Sequence of chain 1.B:
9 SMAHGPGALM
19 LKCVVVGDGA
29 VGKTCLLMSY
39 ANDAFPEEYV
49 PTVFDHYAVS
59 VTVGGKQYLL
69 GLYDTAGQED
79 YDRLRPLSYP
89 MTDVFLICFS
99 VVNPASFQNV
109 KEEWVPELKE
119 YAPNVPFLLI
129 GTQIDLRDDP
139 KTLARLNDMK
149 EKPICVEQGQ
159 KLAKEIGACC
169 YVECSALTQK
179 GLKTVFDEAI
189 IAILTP

Binding-site contacts:
Ligand atom O6 contacts residue SER173 of chain 1.B at 3.6 Å.
Ligand atom O1B contacts residue VAL29 of chain 1.B at 3.5 Å (h-bond).
Ligand atom O1B contacts residue GLY30 of chain 1.B at 3.0 Å (h-bond).
Ligand atom O1G contacts residue GLY75 of chain 1.B at 3.2 Å (h-bond).
Ligand atom O2G contacts residue MG1 of chain 1.E at 2.0 Å.
Ligand atom N3B contacts residue ALA28 of chain 1.B at 3.2 Å (h-bond).
Ligand atom N3B contacts residue MG1 of chain 1.E at 3.3 Å.
Ligand atom O2G contacts residue THR50 of chain 1.B at 3.0 Å (h-bond).
Ligand atom PA contacts residue GLY30 of chain 1.B at 3.7 Å.
Ligand atom PB contacts residue MG1 of chain 1.E at 3.1 Å.
Ligand atom N2 contacts residue LEU134 of chain 1.B at 3.2 Å.
Ligand atom O2B contacts residue THR32 of chain 1.B at 3.0 Å (h-bond).
Ligand atom PG contacts residue MG1 of chain 1.E at 3.1 Å.
Ligand atom O1A contacts residue GLY30 of chain 1.B at 3.3 Å.
Ligand atom O6 contacts residue GLN131 of chain 1.B at 3.7 Å.
Ligand atom O1A contacts residue LYS31 of chain 1.B at 3.5 Å (salt-bridge).
Ligand atom PB contacts residue LYS31 of chain 1.B at 3.5 Å.
Ligand atom O1G contacts residue LYS31 of chain 1.B at 3.0 Å (salt-bridge).
Ligand atom O2B contacts residue LYS31 of chain 1.B at 3.6 Å (salt-bridge).
Ligand atom O3A contacts residue GLY30 of chain 1.B at 3.1 Å (h-bond).
Ligand atom O4' contacts residue GLN131 of chain 1.B at 3.3 Å (h-bond).
Ligand atom C5 contacts residue GLN131 of chain 1.B at 3.7 Å.
Ligand atom O6 contacts residue ALA174 of chain 1.B at 2.9 Å (h-bond).
Ligand atom O6 contacts residue ASP133 of chain 1.B at 3.6 Å (salt-bridge).
Ligand atom O6 contacts residue LEU175 of chain 1.B at 3.4 Å (h-bond).
Ligand atom O2B contacts residue MG1 of chain 1.E at 1.9 Å.
Ligand atom O1A contacts residue THR32 of chain 1.B at 3.2 Å (h-bond).
Ligand atom C8 contacts residue GLY30 of chain 1.B at 3.6 Å.
Ligand atom O3A contacts residue LYS31 of chain 1.B at 3.5 Å (salt-bridge).
Ligand atom C4 contacts residue GLN131 of chain 1.B at 3.5 Å.
Ligand atom N9 contacts residue GLN131 of chain 1.B at 3.4 Å (h-bond).
Ligand atom O1B contacts residue LYS31 of chain 1.B at 3.0 Å (salt-bridge).
Ligand atom C8 contacts residue GLN131 of chain 1.B at 3.5 Å.
Ligand atom C6 contacts residue ASP133 of chain 1.B at 3.7 Å.
Ligand atom O2' contacts residue PHE43 of chain 1.B at 3.4 Å.
Ligand atom O1G contacts residue GLY27 of chain 1.B at 3.6 Å.
Ligand atom O1B contacts residue ALA28 of chain 1.B at 3.7 Å.
Ligand atom N1 contacts residue ASP133 of chain 1.B at 2.9 Å (salt-bridge).
Ligand atom O1A contacts residue CYS33 of chain 1.B at 2.9 Å (h-bond).
Ligand atom N2 contacts residue ASP133 of chain 1.B at 3.0 Å (salt-bridge).

A small-molecule ligand and the protein it binds are described below.
Small molecule (SMILES): Nc1nc2c(ncn2[C@@H]2O[C@H](CO[P](=O)(O)O[P](=O)(O)NP(=O)(O)O)[C@@H](O)[C@H]2O)c(=O)[nH]1